Sequence of chain 1.A:
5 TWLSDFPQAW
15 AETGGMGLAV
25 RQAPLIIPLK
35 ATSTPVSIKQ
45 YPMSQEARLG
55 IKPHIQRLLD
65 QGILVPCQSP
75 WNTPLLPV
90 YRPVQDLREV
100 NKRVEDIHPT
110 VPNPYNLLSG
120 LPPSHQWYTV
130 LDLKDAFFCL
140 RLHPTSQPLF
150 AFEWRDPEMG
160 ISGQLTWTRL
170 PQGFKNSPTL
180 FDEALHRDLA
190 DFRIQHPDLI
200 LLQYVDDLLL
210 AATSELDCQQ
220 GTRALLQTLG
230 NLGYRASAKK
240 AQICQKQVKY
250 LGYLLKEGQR

Binding-site contacts:
Ligand atom C2 contacts residue 1WA6 of chain 1.B at 3.3 Å.
Ligand atom N2 contacts residue ASP95 of chain 1.A at 3.0 Å (salt-bridge).
Ligand atom C2' contacts residue GLN94 of chain 1.A at 3.5 Å.
Ligand atom O3' contacts residue LEU96 of chain 1.A at 3.1 Å (h-bond).
Ligand atom N1 contacts residue DC1 of chain 1.B at 2.9 Å (h-bond).
Ligand atom N6 contacts residue DT8 of chain 1.B at 2.4 Å (h-bond).
Ligand atom C2 contacts residue DT5 of chain 1.B at 3.5 Å.
Ligand atom O4 contacts residue DA4 of chain 1.B at 3.3 Å (h-bond).
Ligand atom N6 contacts residue DT2 of chain 1.B at 3.1 Å (h-bond).
Ligand atom N6 contacts residue DT5 of chain 1.B at 3.0 Å (h-bond).
Ligand atom N6 contacts residue DC1 of chain 1.B at 3.0 Å (h-bond).
Ligand atom O6 contacts residue DC1 of chain 1.B at 3.1 Å (h-bond).
Ligand atom C6 contacts residue DT8 of chain 1.B at 3.4 Å.
Ligand atom N2 contacts residue ARG97 of chain 1.A at 3.2 Å (salt-bridge).
Ligand atom N3 contacts residue 1WA6 of chain 1.B at 3.2 Å (h-bond).
Ligand atom N1 contacts residue DT3 of chain 1.B at 2.8 Å (h-bond).
Ligand atom C2 contacts residue DA4 of chain 1.B at 3.3 Å.
Ligand atom C2 contacts residue 1WA6 of chain 1.B at 3.2 Å.
Ligand atom C3' contacts residue GLY172 of chain 1.A at 3.5 Å.
Ligand atom N3 contacts residue ASP95 of chain 1.A at 3.4 Å.
Ligand atom N3 contacts residue IGU7 of chain 1.B at 3.0 Å (h-bond).
Ligand atom N1 contacts residue DT8 of chain 1.B at 3.0 Å (h-bond).
Ligand atom N2 contacts residue DC1 of chain 1.B at 2.7 Å (h-bond).
Ligand atom N2 contacts residue IGU7 of chain 1.B at 3.3 Å (h-bond).
Ligand atom N1 contacts residue DT2 of chain 1.B at 2.9 Å (h-bond).
Ligand atom N1 contacts residue DA4 of chain 1.B at 3.5 Å (h-bond).
Ligand atom N1 contacts residue 1WA6 of chain 1.B at 3.2 Å (h-bond).
Ligand atom N3 contacts residue 1WA6 of chain 1.B at 3.0 Å (h-bond).
Ligand atom N6 contacts residue DT3 of chain 1.B at 3.2 Å (h-bond).
Ligand atom N6 contacts residue DA4 of chain 1.B at 3.3 Å (h-bond).
Ligand atom N1 contacts residue DT5 of chain 1.B at 2.8 Å (h-bond).
Ligand atom N3 contacts residue DA4 of chain 1.B at 3.0 Å (h-bond).
Ligand atom O4 contacts residue IGU7 of chain 1.B at 2.9 Å (h-bond).
Ligand atom N2 contacts residue DT2 of chain 1.B at 3.4 Å (h-bond).
Ligand atom N6 contacts residue IGU7 of chain 1.B at 3.0 Å (h-bond).
Ligand atom C2 contacts residue DT3 of chain 1.B at 3.4 Å.
Ligand atom O2 contacts residue 1WA6 of chain 1.B at 2.8 Å (h-bond).
Ligand atom O4 contacts residue 1WA6 of chain 1.B at 3.4 Å (h-bond).
Ligand atom N4 contacts residue 1WA6 of chain 1.B at 3.0 Å (h-bond).
Ligand atom O3' contacts residue GLY172 of chain 1.A at 3.0 Å (h-bond).

The small molecule below binds the protein below.
Small molecule (SMILES): Cc1cn([C@H]2C[C@H](O[P](=O)(O)OC[C@H]3O[C@@H](n4cnc5c(N)ncnc54)C[C@@H]3O[P](=O)(O)OC[C@H]3O[C@@H](n4cnc5c(N)ncnc54)C[C@@H]3O[P](=O)(O)OC[C@H]3O[C@@H](n4cnc5c(=O)nc(N)[nH]c54)C[C@@H]3O)[C@@H](CO[P](=O)(O)O[C@H]3C[C@H](n4cnc5c(N)ncnc54)O[C@@H]3CO[P](=O)(O)O[C@H]3C[C@H](c4cc([N+](=O)O)c(N)nc4O)O[C@@H]3CO[P](=O)(O)O[C@H]3C[C@H](c4cn(C)c(=O)nc4N)O[C@@H]3CO[P](=O)(O)O[C@H]3C[C@H](n4cnc5c(N)ncnc54)O[C@@H]3COP(=O)=O)O2)c(=O)[nH]c1=O